The small molecule below binds the protein below.
Small molecule (SMILES): COc1ccc(C(=O)/C=C(\O)C(F)(F)C(F)(F)F)c(O)c1

Sequence of chain 1.C:
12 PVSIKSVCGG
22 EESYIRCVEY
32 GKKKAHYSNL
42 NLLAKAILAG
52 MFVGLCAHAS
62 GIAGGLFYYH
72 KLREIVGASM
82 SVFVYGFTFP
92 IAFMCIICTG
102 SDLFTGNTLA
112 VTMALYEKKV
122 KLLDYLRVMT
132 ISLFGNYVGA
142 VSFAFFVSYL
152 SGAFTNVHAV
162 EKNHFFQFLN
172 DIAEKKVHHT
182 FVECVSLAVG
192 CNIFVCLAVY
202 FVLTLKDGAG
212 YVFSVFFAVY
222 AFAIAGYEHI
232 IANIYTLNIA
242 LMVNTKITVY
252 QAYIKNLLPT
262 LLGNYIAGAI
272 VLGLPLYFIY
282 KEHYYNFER

Binding-site contacts:
Ligand atom C12 contacts residue HIS230 of chain 1.C at 3.6 Å.
Ligand atom O13 contacts residue LEU104 of chain 1.C at 3.4 Å (h-bond).
Ligand atom O13 contacts residue GLY107 of chain 1.C at 3.2 Å.
Ligand atom F19 contacts residue VAL196 of chain 1.C at 3.6 Å.
Ligand atom C09 contacts residue LEU104 of chain 1.C at 3.7 Å (hydrophobic).
Ligand atom O21 contacts residue VAL196 of chain 1.C at 3.2 Å.
Ligand atom C11 contacts residue PHE94 of chain 1.C at 3.5 Å (hydrophobic).
Ligand atom C14 contacts residue VAL196 of chain 1.C at 3.8 Å (hydrophobic).
Ligand atom F18 contacts residue ALA93 of chain 1.C at 3.4 Å.
Ligand atom O21 contacts residue THR106 of chain 1.C at 2.5 Å (h-bond).
Ligand atom F19 contacts residue PHE94 of chain 1.C at 3.3 Å.
Ligand atom C01 contacts residue ILE98 of chain 1.C at 3.7 Å (hydrophobic).
Ligand atom C08 contacts residue ILE98 of chain 1.C at 3.9 Å (hydrophobic).
Ligand atom O02 contacts residue ILE98 of chain 1.C at 3.4 Å.
Ligand atom F17 contacts residue ALA93 of chain 1.C at 3.4 Å.
Ligand atom C04 contacts residue TYR31 of chain 1.C at 3.8 Å (hydrophobic).
Ligand atom C07 contacts residue PHE94 of chain 1.C at 3.5 Å (hydrophobic).
Ligand atom C08 contacts residue PHE94 of chain 1.C at 3.5 Å (hydrophobic).
Ligand atom F17 contacts residue PHE94 of chain 1.C at 3.1 Å.
Ligand atom O10 contacts residue LEU104 of chain 1.C at 3.4 Å.
Ligand atom C12 contacts residue LEU104 of chain 1.C at 3.3 Å (hydrophobic).
Ligand atom O10 contacts residue VAL196 of chain 1.C at 3.7 Å.
Ligand atom F18 contacts residue PHE90 of chain 1.C at 3.7 Å.
Ligand atom O10 contacts residue GLY107 of chain 1.C at 3.4 Å (h-bond).
Ligand atom F20 contacts residue VAL196 of chain 1.C at 3.8 Å.
Ligand atom O02 contacts residue TYR31 of chain 1.C at 3.8 Å.
Ligand atom C01 contacts residue TYR31 of chain 1.C at 3.4 Å (hydrophobic).
Ligand atom F19 contacts residue VAL220 of chain 1.C at 3.5 Å.
Ligand atom O21 contacts residue LEU104 of chain 1.C at 3.0 Å.
Ligand atom C11 contacts residue LEU104 of chain 1.C at 3.6 Å (hydrophobic).
Ligand atom C12 contacts residue THR106 of chain 1.C at 3.9 Å.
Ligand atom C15 contacts residue ALA93 of chain 1.C at 3.8 Å (hydrophobic).
Ligand atom F16 contacts residue LEU104 of chain 1.C at 3.0 Å.
Ligand atom F20 contacts residue HIS230 of chain 1.C at 2.6 Å.
Ligand atom O10 contacts residue THR106 of chain 1.C at 3.1 Å (h-bond).
Ligand atom C12 contacts residue VAL196 of chain 1.C at 3.2 Å (hydrophobic).
Ligand atom C09 contacts residue VAL196 of chain 1.C at 3.8 Å (hydrophobic).
Ligand atom C11 contacts residue VAL196 of chain 1.C at 3.5 Å (hydrophobic).
Ligand atom C14 contacts residue HIS230 of chain 1.C at 3.7 Å.
Ligand atom O21 contacts residue HIS230 of chain 1.C at 2.8 Å (h-bond).